The protein below binds the small molecule below.
Small molecule (SMILES): C[C@H](N)C(=O)N[C@@H](C)C(=O)N[C@@H](C)C=O

Sequence of chain 1.B:
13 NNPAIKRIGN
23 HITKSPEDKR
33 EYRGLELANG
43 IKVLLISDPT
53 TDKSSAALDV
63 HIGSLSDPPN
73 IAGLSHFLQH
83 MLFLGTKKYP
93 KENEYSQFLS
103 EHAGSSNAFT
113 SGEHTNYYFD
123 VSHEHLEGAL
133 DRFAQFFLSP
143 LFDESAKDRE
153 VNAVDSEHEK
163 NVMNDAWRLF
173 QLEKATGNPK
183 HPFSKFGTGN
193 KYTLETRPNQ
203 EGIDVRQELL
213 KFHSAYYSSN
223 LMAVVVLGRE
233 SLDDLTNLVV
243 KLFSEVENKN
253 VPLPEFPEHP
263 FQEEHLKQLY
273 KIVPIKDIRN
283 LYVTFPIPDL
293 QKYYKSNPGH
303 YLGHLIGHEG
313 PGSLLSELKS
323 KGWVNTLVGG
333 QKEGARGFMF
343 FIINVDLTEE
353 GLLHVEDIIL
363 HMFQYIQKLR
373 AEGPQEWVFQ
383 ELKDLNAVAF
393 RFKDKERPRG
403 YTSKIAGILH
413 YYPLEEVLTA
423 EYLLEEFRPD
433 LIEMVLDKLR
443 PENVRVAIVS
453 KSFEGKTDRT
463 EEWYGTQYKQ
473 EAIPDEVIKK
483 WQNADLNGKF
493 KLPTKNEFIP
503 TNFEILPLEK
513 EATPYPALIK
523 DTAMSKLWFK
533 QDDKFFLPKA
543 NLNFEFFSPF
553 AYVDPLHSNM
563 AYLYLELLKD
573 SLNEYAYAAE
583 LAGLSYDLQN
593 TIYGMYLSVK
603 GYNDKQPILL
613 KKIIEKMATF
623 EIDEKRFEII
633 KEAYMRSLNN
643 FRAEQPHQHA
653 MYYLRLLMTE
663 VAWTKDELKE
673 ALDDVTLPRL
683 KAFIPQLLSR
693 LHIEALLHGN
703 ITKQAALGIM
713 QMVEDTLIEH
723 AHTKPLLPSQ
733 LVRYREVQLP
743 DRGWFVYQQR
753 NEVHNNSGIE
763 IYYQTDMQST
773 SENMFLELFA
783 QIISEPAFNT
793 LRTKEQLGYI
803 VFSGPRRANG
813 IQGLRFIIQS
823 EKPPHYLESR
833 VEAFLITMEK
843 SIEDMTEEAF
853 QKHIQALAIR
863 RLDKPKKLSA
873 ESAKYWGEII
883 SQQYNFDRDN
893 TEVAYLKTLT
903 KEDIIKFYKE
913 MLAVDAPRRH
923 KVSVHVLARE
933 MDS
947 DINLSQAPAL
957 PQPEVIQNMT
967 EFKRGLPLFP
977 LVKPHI

Binding-site contacts:
Ligand atom CB contacts residue GLN333 of chain 1.B at 4.0 Å.
Ligand atom CA contacts residue GLY331 of chain 1.B at 3.4 Å.
Ligand atom CB contacts residue LEU329 of chain 1.B at 3.8 Å (hydrophobic).
Ligand atom N contacts residue LEU329 of chain 1.B at 2.9 Å (h-bond).
Ligand atom O contacts residue VAL330 of chain 1.B at 3.3 Å.
Ligand atom N contacts residue GLU311 of chain 1.B at 2.7 Å (salt-bridge).
Ligand atom N contacts residue GLY309 of chain 1.B at 2.8 Å (h-bond).
Ligand atom C contacts residue TYR579 of chain 1.B at 4.3 Å (hydrophobic).
Ligand atom CB contacts residue GLY305 of chain 1.B at 4.0 Å.
Ligand atom C contacts residue GLY309 of chain 1.B at 3.6 Å.
Ligand atom O contacts residue GLY331 of chain 1.B at 2.9 Å (h-bond).
Ligand atom CA contacts residue LEU329 of chain 1.B at 3.8 Å (hydrophobic).
Ligand atom CA contacts residue GLU311 of chain 1.B at 3.5 Å.
Ligand atom CA contacts residue GLY309 of chain 1.B at 3.4 Å.
Ligand atom N contacts residue TYR579 of chain 1.B at 3.9 Å.
Ligand atom CA contacts residue VAL330 of chain 1.B at 3.9 Å (hydrophobic).
Ligand atom CB contacts residue GLY332 of chain 1.B at 4.5 Å.
Ligand atom CB contacts residue ILE344 of chain 1.B at 4.2 Å (hydrophobic).
Ligand atom CA contacts residue TYR579 of chain 1.B at 3.8 Å (hydrophobic).
Ligand atom CB contacts residue VAL330 of chain 1.B at 4.0 Å (hydrophobic).
Ligand atom CB contacts residue GLU311 of chain 1.B at 3.6 Å.
Ligand atom O contacts residue LEU329 of chain 1.B at 3.8 Å.
Ligand atom N contacts residue GLY331 of chain 1.B at 3.0 Å (h-bond).
Ligand atom O contacts residue GLY309 of chain 1.B at 3.7 Å.
Ligand atom CB contacts residue GLY331 of chain 1.B at 4.1 Å.
Ligand atom C contacts residue LEU329 of chain 1.B at 4.3 Å (hydrophobic).
Ligand atom C contacts residue VAL330 of chain 1.B at 4.3 Å (hydrophobic).
Ligand atom C contacts residue GLY331 of chain 1.B at 3.6 Å.
Ligand atom N contacts residue VAL330 of chain 1.B at 4.0 Å.
Ligand atom CA contacts residue GLY305 of chain 1.B at 4.2 Å.